A protein and the small-molecule ligand that binds it are described below.
Small molecule (SMILES): C[C@@H](c1ccc(Cl)cc1)n1cnc(-c2ccccc2)c1-c1c(C(=O)NCCN2CCN(C3CCCCC3)CC2)[nH]c2cc(Cl)ccc12

Binding-site contacts:
Ligand atom C39 contacts residue VAL81 of chain 1.D at 3.8 Å (hydrophobic).
Ligand atom N6 contacts residue MET42 of chain 1.D at 3.0 Å (h-bond).
Ligand atom N6 contacts residue GLY46 of chain 1.D at 3.4 Å.
Ligand atom C26 contacts residue MET50 of chain 1.D at 4.2 Å (hydrophobic).
Ligand atom C13 contacts residue PHE79 of chain 1.D at 4.1 Å (hydrophobic).
Ligand atom C5 contacts residue GLY46 of chain 1.D at 3.5 Å.
Ligand atom C26 contacts residue TYR55 of chain 1.D at 3.8 Å (hydrophobic).
Ligand atom C3 contacts residue MET42 of chain 1.D at 3.5 Å (hydrophobic).
Ligand atom C43 contacts residue MET42 of chain 1.D at 3.8 Å (hydrophobic).
Ligand atom C24 contacts residue GLY46 of chain 1.D at 3.5 Å.
Ligand atom C13 contacts residue ILE49 of chain 1.D at 3.8 Å (hydrophobic).
Ligand atom C67 contacts residue MET50 of chain 1.D at 3.8 Å (hydrophobic).
Ligand atom CL2 contacts residue MET42 of chain 1.D at 3.2 Å.
Ligand atom CL2 contacts residue PRO84 of chain 1.D at 3.4 Å.
Ligand atom C26 contacts residue ILE49 of chain 1.D at 3.6 Å (hydrophobic).
Ligand atom C81 contacts residue TYR55 of chain 1.D at 3.6 Å (hydrophobic).
Ligand atom C3 contacts residue GLY46 of chain 1.D at 3.4 Å.
Ligand atom C78 contacts residue TYR55 of chain 1.D at 3.5 Å (hydrophobic).
Ligand atom C13 contacts residue VAL81 of chain 1.D at 4.0 Å (hydrophobic).
Ligand atom C30 contacts residue GLN60 of chain 1.D at 3.7 Å.
Ligand atom C5 contacts residue MET42 of chain 1.D at 3.6 Å (hydrophobic).
Ligand atom C28 contacts residue TYR55 of chain 1.D at 3.9 Å (hydrophobic).
Ligand atom C24 contacts residue MET50 of chain 1.D at 3.7 Å (hydrophobic).
Ligand atom C11 contacts residue VAL81 of chain 1.D at 3.6 Å (hydrophobic).
Ligand atom CL1 contacts residue LEU87 of chain 1.D at 3.5 Å.
Ligand atom O50 contacts residue MET42 of chain 1.D at 4.1 Å.
Ligand atom C44 contacts residue MET42 of chain 1.D at 3.5 Å (hydrophobic).
Ligand atom C28 contacts residue GLN60 of chain 1.D at 3.4 Å.
Ligand atom C84 contacts residue GLN60 of chain 1.D at 4.1 Å.
Ligand atom C30 contacts residue VAL81 of chain 1.D at 4.0 Å (hydrophobic).
Ligand atom C41 contacts residue VAL81 of chain 1.D at 3.5 Å (hydrophobic).
Ligand atom C24 contacts residue ILE49 of chain 1.D at 4.0 Å (hydrophobic).
Ligand atom C2 contacts residue ILE49 of chain 1.D at 3.9 Å (hydrophobic).
Ligand atom C8 contacts residue GLY46 of chain 1.D at 3.9 Å.
Ligand atom CL1 contacts residue LEU45 of chain 1.D at 3.7 Å.
Ligand atom C81 contacts residue GLN60 of chain 1.D at 3.5 Å.
Ligand atom C3 contacts residue LEU45 of chain 1.D at 3.7 Å (hydrophobic).
Ligand atom C22 contacts residue GLY46 of chain 1.D at 4.0 Å.
Ligand atom C8 contacts residue MET42 of chain 1.D at 4.2 Å (hydrophobic).
Ligand atom CL1 contacts residue ILE49 of chain 1.D at 4.0 Å.

Sequence of chain 1.D:
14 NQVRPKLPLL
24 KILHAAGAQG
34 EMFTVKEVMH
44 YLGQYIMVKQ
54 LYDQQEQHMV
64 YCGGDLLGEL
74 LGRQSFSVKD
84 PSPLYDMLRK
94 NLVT